Binding-site contacts:
Ligand atom O contacts residue SER105 of chain 1.B at 2.6 Å (h-bond).
Ligand atom C contacts residue TYR103 of chain 1.B at 3.5 Å (hydrophobic).
Ligand atom OXT contacts residue TRP107 of chain 1.B at 2.8 Å (h-bond).
Ligand atom OXT contacts residue SER105 of chain 1.B at 3.6 Å (h-bond).
Ligand atom O contacts residue TYR103 of chain 1.B at 3.6 Å.
Ligand atom O3 contacts residue HIS194 of chain 1.B at 3.6 Å.
Ligand atom C contacts residue MG1 of chain 1.O at 2.7 Å.
Ligand atom CA contacts residue ASP167 of chain 1.B at 3.6 Å.
Ligand atom CB contacts residue ARG242 of chain 1.B at 3.8 Å.
Ligand atom O contacts residue LEU362 of chain 1.B at 4.0 Å.
Ligand atom O3 contacts residue TYR103 of chain 1.B at 3.7 Å.
Ligand atom CB contacts residue THR361 of chain 1.B at 3.4 Å.
Ligand atom O3 contacts residue TRP297 of chain 1.B at 4.0 Å.
Ligand atom CB contacts residue EJA205 of chain 1.B at 3.2 Å.
Ligand atom C contacts residue ASP167 of chain 1.B at 3.4 Å.
Ligand atom OXT contacts residue MG1 of chain 1.O at 1.9 Å.
Ligand atom CB contacts residue ASN327 of chain 1.B at 3.9 Å.
Ligand atom O3 contacts residue MG1 of chain 1.O at 2.1 Å.
Ligand atom O3 contacts residue EJA205 of chain 1.B at 3.5 Å (h-bond).
Ligand atom CB contacts residue TYR103 of chain 1.B at 3.4 Å (hydrophobic).
Ligand atom CA contacts residue ARG242 of chain 1.B at 3.6 Å.
Ligand atom OXT contacts residue EJA205 of chain 1.B at 4.0 Å.
Ligand atom O3 contacts residue ARG242 of chain 1.B at 2.8 Å (salt-bridge).
Ligand atom OXT contacts residue ASP167 of chain 1.B at 2.7 Å (salt-bridge).
Ligand atom C contacts residue TRP107 of chain 1.B at 3.8 Å (hydrophobic).
Ligand atom O contacts residue GLY106 of chain 1.B at 4.1 Å.
Ligand atom O contacts residue MG1 of chain 1.O at 4.0 Å.
Ligand atom CA contacts residue EJA205 of chain 1.B at 3.1 Å.
Ligand atom CB contacts residue TRP297 of chain 1.B at 3.7 Å (hydrophobic).
Ligand atom C contacts residue SER105 of chain 1.B at 3.5 Å.
Ligand atom O contacts residue TRP107 of chain 1.B at 3.6 Å.
Ligand atom O3 contacts residue ASP167 of chain 1.B at 3.1 Å (salt-bridge).
Ligand atom CA contacts residue TYR103 of chain 1.B at 3.2 Å (hydrophobic).
Ligand atom O contacts residue EJA205 of chain 1.B at 3.9 Å.
Ligand atom OXT contacts residue ASP122 of chain 1.B at 3.8 Å.
Ligand atom OXT contacts residue GLY106 of chain 1.B at 3.1 Å (h-bond).
Ligand atom O contacts residue THR361 of chain 1.B at 3.6 Å.
Ligand atom C contacts residue GLY106 of chain 1.B at 3.9 Å.
Ligand atom C contacts residue EJA205 of chain 1.B at 3.5 Å.
Ligand atom CA contacts residue MG1 of chain 1.O at 2.8 Å.

Sequence of chain 1.B:
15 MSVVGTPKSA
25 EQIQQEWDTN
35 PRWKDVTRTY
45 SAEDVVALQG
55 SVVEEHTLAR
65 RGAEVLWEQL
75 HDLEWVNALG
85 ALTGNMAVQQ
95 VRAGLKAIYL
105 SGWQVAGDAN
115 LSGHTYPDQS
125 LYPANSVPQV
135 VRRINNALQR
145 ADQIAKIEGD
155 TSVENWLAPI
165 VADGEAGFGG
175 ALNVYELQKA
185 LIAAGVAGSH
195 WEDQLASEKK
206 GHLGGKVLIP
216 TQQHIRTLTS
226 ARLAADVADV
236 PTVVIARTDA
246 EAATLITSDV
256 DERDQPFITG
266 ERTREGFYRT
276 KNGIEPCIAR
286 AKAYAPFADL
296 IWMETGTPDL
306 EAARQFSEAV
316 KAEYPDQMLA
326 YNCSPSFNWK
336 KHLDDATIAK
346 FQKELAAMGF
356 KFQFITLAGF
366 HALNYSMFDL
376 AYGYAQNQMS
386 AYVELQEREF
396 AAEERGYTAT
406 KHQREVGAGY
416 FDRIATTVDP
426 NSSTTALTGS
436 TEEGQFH

The protein below binds the small molecule below.
Small molecule (SMILES): CC(=O)C(=O)O